Binding-site contacts:
Ligand atom N3 contacts residue PHE196 of chain 1.A at 3.7 Å.
Ligand atom C11 contacts residue PHE280 of chain 1.A at 3.7 Å (hydrophobic).
Ligand atom C6 contacts residue PHE280 of chain 1.A at 3.0 Å (hydrophobic).
Ligand atom O2 contacts residue ASN193 of chain 1.A at 3.3 Å (h-bond).
Ligand atom C9 contacts residue PHE280 of chain 1.A at 3.2 Å (hydrophobic).
Ligand atom C2 contacts residue GLU276 of chain 1.A at 4.0 Å.
Ligand atom N3 contacts residue GLY277 of chain 1.A at 2.9 Å (h-bond).
Ligand atom N3 contacts residue ALA278 of chain 1.A at 4.2 Å.
Ligand atom C6 contacts residue GLY277 of chain 1.A at 3.5 Å.
Ligand atom N2 contacts residue LEU232 of chain 1.A at 3.2 Å.
Ligand atom C5 contacts residue LEU192 of chain 1.A at 4.0 Å (hydrophobic).
Ligand atom N2 contacts residue PHE196 of chain 1.A at 3.8 Å.
Ligand atom S1 contacts residue ILE281 of chain 1.A at 3.7 Å.
Ligand atom O2 contacts residue PHE280 of chain 1.A at 4.0 Å.
Ligand atom O1 contacts residue ASN193 of chain 1.A at 3.8 Å.
Ligand atom C1 contacts residue GLU276 of chain 1.A at 3.8 Å.
Ligand atom C1 contacts residue ALA189 of chain 1.A at 4.1 Å (hydrophobic).
Ligand atom C4 contacts residue PHE280 of chain 1.A at 3.6 Å (hydrophobic).
Ligand atom C8 contacts residue PHE196 of chain 1.A at 3.7 Å (hydrophobic).
Ligand atom C3 contacts residue ASN193 of chain 1.A at 4.1 Å.
Ligand atom C4 contacts residue ASN193 of chain 1.A at 4.2 Å.
Ligand atom C5 contacts residue PHE280 of chain 1.A at 3.3 Å (hydrophobic).
Ligand atom C7 contacts residue GLY277 of chain 1.A at 3.9 Å.
Ligand atom N1 contacts residue PHE280 of chain 1.A at 3.8 Å.
Ligand atom C8 contacts residue PHE280 of chain 1.A at 2.8 Å (hydrophobic).
Ligand atom C11 contacts residue GLY277 of chain 1.A at 4.1 Å.
Ligand atom C10 contacts residue PHE280 of chain 1.A at 3.4 Å (hydrophobic).
Ligand atom N3 contacts residue LEU232 of chain 1.A at 3.6 Å.
Ligand atom C10 contacts residue PHE196 of chain 1.A at 3.2 Å (hydrophobic).
Ligand atom O1 contacts residue ALA189 of chain 1.A at 3.5 Å (h-bond).
Ligand atom C4 contacts residue LEU192 of chain 1.A at 4.2 Å (hydrophobic).
Ligand atom C11 contacts residue ILE281 of chain 1.A at 3.4 Å (hydrophobic).
Ligand atom C11 contacts residue PHE196 of chain 1.A at 2.9 Å (hydrophobic).
Ligand atom C7 contacts residue PHE280 of chain 1.A at 2.9 Å (hydrophobic).
Ligand atom N2 contacts residue GLY277 of chain 1.A at 3.3 Å (h-bond).
Ligand atom C10 contacts residue GLY277 of chain 1.A at 3.4 Å.
Ligand atom S1 contacts residue PHE196 of chain 1.A at 3.4 Å.
Ligand atom C7 contacts residue PHE196 of chain 1.A at 3.8 Å (hydrophobic).
Ligand atom C3 contacts residue PHE280 of chain 1.A at 4.2 Å (hydrophobic).
Ligand atom C3 contacts residue ALA189 of chain 1.A at 4.1 Å (hydrophobic).

Sequence of chain 1.A:
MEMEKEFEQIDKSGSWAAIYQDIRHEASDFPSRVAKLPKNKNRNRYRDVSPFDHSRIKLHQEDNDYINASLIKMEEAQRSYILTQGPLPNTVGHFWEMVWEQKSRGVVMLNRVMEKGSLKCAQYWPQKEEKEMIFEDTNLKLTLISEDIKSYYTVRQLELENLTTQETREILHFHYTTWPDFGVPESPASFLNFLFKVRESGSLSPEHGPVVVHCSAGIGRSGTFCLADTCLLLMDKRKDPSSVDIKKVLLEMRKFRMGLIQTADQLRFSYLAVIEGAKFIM

The protein below binds the small molecule below.
Small molecule (SMILES): CCNC(=O)Oc1ccc(-c2csnn2)cc1